This protein binds this small molecule.
Small molecule (SMILES): CCN(c1ccc(C(C)C)c(OCCOC)c1)c1ccc(C(=O)O)cn1

Sequence of chain 2.A:
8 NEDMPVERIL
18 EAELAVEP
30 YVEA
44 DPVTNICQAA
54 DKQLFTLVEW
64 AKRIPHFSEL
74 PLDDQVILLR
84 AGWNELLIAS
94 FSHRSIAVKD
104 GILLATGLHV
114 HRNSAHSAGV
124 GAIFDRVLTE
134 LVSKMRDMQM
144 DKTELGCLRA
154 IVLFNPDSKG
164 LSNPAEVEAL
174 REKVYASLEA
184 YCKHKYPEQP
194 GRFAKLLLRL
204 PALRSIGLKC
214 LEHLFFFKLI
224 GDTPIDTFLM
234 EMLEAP

Binding-site contacts:
Ligand atom OAX contacts residue GLN56 of chain 2.A at 3.5 Å.
Ligand atom NAV contacts residue PHE94 of chain 2.A at 3.6 Å.
Ligand atom CAU contacts residue PHE94 of chain 2.A at 3.4 Å (hydrophobic).
Ligand atom CAA contacts residue ILE49 of chain 2.A at 3.6 Å (hydrophobic).
Ligand atom CAI contacts residue ILE49 of chain 2.A at 3.7 Å (hydrophobic).
Ligand atom CAK contacts residue PHE94 of chain 2.A at 3.6 Å (hydrophobic).
Ligand atom CAR contacts residue ALA53 of chain 2.A at 3.8 Å (hydrophobic).
Ligand atom CAB contacts residue ILE49 of chain 2.A at 3.5 Å (hydrophobic).
Ligand atom OAM contacts residue ILE49 of chain 2.A at 3.7 Å.
Ligand atom CAO contacts residue ALA53 of chain 2.A at 3.6 Å (hydrophobic).
Ligand atom CAQ contacts residue CYS213 of chain 2.A at 3.7 Å (hydrophobic).
Ligand atom CAW contacts residue ALA108 of chain 2.A at 3.7 Å (hydrophobic).
Ligand atom OAY contacts residue ALA52 of chain 2.A at 3.4 Å.
Ligand atom CAS contacts residue ILE49 of chain 2.A at 3.8 Å (hydrophobic).
Ligand atom CAB contacts residue CYS213 of chain 2.A at 3.6 Å (hydrophobic).
Ligand atom CAE contacts residue CYS213 of chain 2.A at 3.6 Å (hydrophobic).
Ligand atom OAY contacts residue ALA108 of chain 2.A at 2.8 Å (h-bond).
Ligand atom OAY contacts residue ARG97 of chain 2.A at 3.5 Å (salt-bridge).
Ligand atom CAR contacts residue ILE49 of chain 2.A at 3.5 Å (hydrophobic).
Ligand atom CAP contacts residue PHE94 of chain 2.A at 3.7 Å (hydrophobic).
Ligand atom CAU contacts residue LEU90 of chain 2.A at 3.8 Å (hydrophobic).
Ligand atom CAD contacts residue CYS213 of chain 2.A at 3.7 Å (hydrophobic).
Ligand atom CAC contacts residue CYS213 of chain 2.A at 3.6 Å (hydrophobic).
Ligand atom NAN contacts residue ALA53 of chain 2.A at 3.5 Å.
Ligand atom CAC contacts residue ILE49 of chain 2.A at 3.7 Å (hydrophobic).
Ligand atom CAT contacts residue PHE94 of chain 2.A at 3.7 Å (hydrophobic).
Ligand atom CAP contacts residue ALA53 of chain 2.A at 3.5 Å (hydrophobic).
Ligand atom NAV contacts residue LEU90 of chain 2.A at 3.4 Å.
Ligand atom CAW contacts residue ARG97 of chain 2.A at 3.6 Å.
Ligand atom OAY contacts residue LEU107 of chain 2.A at 3.2 Å.
Ligand atom CAZ contacts residue PHE127 of chain 2.A at 3.7 Å (hydrophobic).
Ligand atom OAX contacts residue PHE94 of chain 2.A at 3.6 Å.
Ligand atom CAA contacts residue CYS213 of chain 2.A at 3.6 Å (hydrophobic).
Ligand atom CAL contacts residue ILE105 of chain 2.A at 3.8 Å (hydrophobic).
Ligand atom CAQ contacts residue ILE91 of chain 2.A at 3.6 Å (hydrophobic).
Ligand atom CAF contacts residue LEU217 of chain 2.A at 3.8 Å (hydrophobic).
Ligand atom CAH contacts residue HIS216 of chain 2.A at 3.7 Å.
Ligand atom OAX contacts residue ARG97 of chain 2.A at 2.9 Å (salt-bridge).
Ligand atom CAF contacts residue CYS213 of chain 2.A at 3.6 Å (hydrophobic).
Ligand atom CAQ contacts residue ASN87 of chain 2.A at 3.7 Å.